Sequence of chain 1.A:
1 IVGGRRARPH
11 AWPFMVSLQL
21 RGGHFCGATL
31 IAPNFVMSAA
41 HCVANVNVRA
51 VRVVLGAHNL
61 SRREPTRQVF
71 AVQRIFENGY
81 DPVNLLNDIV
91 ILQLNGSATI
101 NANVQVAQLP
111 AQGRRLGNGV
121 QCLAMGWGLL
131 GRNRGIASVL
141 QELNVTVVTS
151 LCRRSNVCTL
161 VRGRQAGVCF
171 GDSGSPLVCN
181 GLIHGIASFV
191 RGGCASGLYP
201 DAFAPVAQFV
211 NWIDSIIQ

Binding-site contacts:
Ligand atom C5 contacts residue ASN95 of chain 1.A at 3.7 Å.
Ligand atom C6 contacts residue ALA71 of chain 1.A at 4.3 Å (hydrophobic).
Ligand atom C6 contacts residue VAL51 of chain 1.A at 3.8 Å (hydrophobic).
Ligand atom O5 contacts residue ARG52 of chain 1.A at 3.0 Å (salt-bridge).
Ligand atom C8 contacts residue ASN95 of chain 1.A at 3.9 Å.
Ligand atom C6 contacts residue ARG49 of chain 1.A at 3.4 Å.
Ligand atom C2 contacts residue ARG52 of chain 1.A at 4.2 Å.
Ligand atom C6 contacts residue ARG52 of chain 1.A at 3.8 Å.
Ligand atom C3 contacts residue ASN95 of chain 1.A at 3.7 Å.
Ligand atom O4 contacts residue ARG49 of chain 1.A at 4.3 Å.
Ligand atom O6 contacts residue ALA71 of chain 1.A at 4.5 Å.
Ligand atom C2 contacts residue ASN95 of chain 1.A at 2.3 Å.
Ligand atom C6 contacts residue ALA71 of chain 1.A at 4.1 Å (hydrophobic).
Ligand atom C1 contacts residue ARG52 of chain 1.A at 3.9 Å.
Ligand atom C1 contacts residue ASN95 of chain 1.A at 1.5 Å.
Ligand atom C5 contacts residue ALA71 of chain 1.A at 4.4 Å (hydrophobic).
Ligand atom O5 contacts residue ASN95 of chain 1.A at 2.4 Å (h-bond).
Ligand atom C5 contacts residue ARG52 of chain 1.A at 4.0 Å.
Ligand atom C1 contacts residue ALA71 of chain 1.A at 4.1 Å (hydrophobic).
Ligand atom C5 contacts residue ARG49 of chain 1.A at 4.2 Å.
Ligand atom O5 contacts residue ALA71 of chain 1.A at 3.5 Å.
Ligand atom O4 contacts residue ARG52 of chain 1.A at 3.0 Å (salt-bridge).
Ligand atom C4 contacts residue ARG52 of chain 1.A at 4.0 Å.
Ligand atom C7 contacts residue ASN95 of chain 1.A at 3.3 Å.
Ligand atom C6 contacts residue ALA50 of chain 1.A at 4.0 Å (hydrophobic).
Ligand atom C5 contacts residue ALA71 of chain 1.A at 4.1 Å (hydrophobic).
Ligand atom N2 contacts residue ASN95 of chain 1.A at 2.8 Å (h-bond).
Ligand atom O5 contacts residue PHE70 of chain 1.A at 4.5 Å.
Ligand atom C4 contacts residue ASN95 of chain 1.A at 4.2 Å.
Ligand atom C4 contacts residue ARG49 of chain 1.A at 4.1 Å.
Ligand atom O7 contacts residue ASN95 of chain 1.A at 3.1 Å (h-bond).

This small molecule binds to this protein.
Small molecule (SMILES): CC(=O)N[C@H]1CO[C@H](CO[C@@H]2O[C@@H](C)[C@@H](O)[C@@H](O)[C@@H]2O)[C@@H](O)[C@@H]1O